Binding-site contacts:
Ligand atom C7 contacts residue HIS92 of chain 1.E at 3.8 Å.
Ligand atom C contacts residue ALA282 of chain 1.E at 3.7 Å (hydrophobic).
Ligand atom C11 contacts residue PRO67 of chain 1.E at 3.7 Å (hydrophobic).
Ligand atom N1 contacts residue HIS92 of chain 1.E at 3.9 Å.
Ligand atom C1 contacts residue ALA282 of chain 1.E at 3.7 Å (hydrophobic).
Ligand atom C21 contacts residue ASN89 of chain 1.E at 3.9 Å.
Ligand atom C21 contacts residue HIS92 of chain 1.E at 3.7 Å.
Ligand atom C1 contacts residue ASN89 of chain 1.E at 3.9 Å.
Ligand atom C7 contacts residue PRO67 of chain 1.E at 3.8 Å (hydrophobic).
Ligand atom O9 contacts residue HIS92 of chain 1.E at 3.4 Å.
Ligand atom O6 contacts residue HIS92 of chain 1.E at 2.8 Å (h-bond).
Ligand atom C12 contacts residue PRO67 of chain 1.E at 3.5 Å (hydrophobic).
Ligand atom O1 contacts residue THR64 of chain 1.E at 3.7 Å.
Ligand atom O contacts residue GLY279 of chain 1.E at 3.0 Å (h-bond).
Ligand atom C2 contacts residue HIS92 of chain 1.E at 3.5 Å.
Ligand atom O8 contacts residue SER91 of chain 1.E at 2.9 Å (h-bond).
Ligand atom C5 contacts residue HIS92 of chain 1.E at 3.8 Å.
Ligand atom C14 contacts residue HIS92 of chain 1.E at 3.8 Å.
Ligand atom O2 contacts residue HIS92 of chain 1.E at 3.9 Å.
Ligand atom C13 contacts residue PRO67 of chain 1.E at 3.8 Å (hydrophobic).
Ligand atom O6 contacts residue ASN89 of chain 1.E at 2.9 Å (h-bond).
Ligand atom O4 contacts residue HIS92 of chain 1.E at 3.5 Å.
Ligand atom O2 contacts residue THR64 of chain 1.E at 3.8 Å.
Ligand atom O contacts residue SER278 of chain 1.E at 3.4 Å.
Ligand atom O10 contacts residue HIS92 of chain 1.E at 3.8 Å.
Ligand atom C8 contacts residue GLY93 of chain 1.E at 3.6 Å.
Ligand atom O11 contacts residue GLY279 of chain 1.E at 3.5 Å.
Ligand atom C6 contacts residue HIS92 of chain 1.E at 3.4 Å.
Ligand atom C8 contacts residue TYR97 of chain 1.E at 3.5 Å (hydrophobic).
Ligand atom O7 contacts residue ASP212 of chain 1.E at 3.8 Å.
Ligand atom C1 contacts residue HIS92 of chain 1.E at 3.6 Å.
Ligand atom O2 contacts residue ASN89 of chain 1.E at 3.0 Å.
Ligand atom C9 contacts residue TYR97 of chain 1.E at 3.5 Å (hydrophobic).
Ligand atom S contacts residue GLY279 of chain 1.E at 3.8 Å.
Ligand atom C9 contacts residue GLY93 of chain 1.E at 3.9 Å.
Ligand atom O4 contacts residue HIS98 of chain 1.E at 3.7 Å.
Ligand atom O1 contacts residue ASN89 of chain 1.E at 3.0 Å (h-bond).
Ligand atom O6 contacts residue SER91 of chain 1.E at 3.4 Å.
Ligand atom C17 contacts residue HIS92 of chain 1.E at 3.8 Å.
Ligand atom O11 contacts residue LYS283 of chain 1.E at 2.8 Å.

A protein and the small-molecule ligand that binds it are described below.
Small molecule (SMILES): O=C(O)C[C@@](O)(CC(=O)N1CCN(S(=O)(=O)c2cc3c(c(O)c2O)C(=O)c2ccccc2C3=O)CC1)C(=O)O

Sequence of chain 1.E:
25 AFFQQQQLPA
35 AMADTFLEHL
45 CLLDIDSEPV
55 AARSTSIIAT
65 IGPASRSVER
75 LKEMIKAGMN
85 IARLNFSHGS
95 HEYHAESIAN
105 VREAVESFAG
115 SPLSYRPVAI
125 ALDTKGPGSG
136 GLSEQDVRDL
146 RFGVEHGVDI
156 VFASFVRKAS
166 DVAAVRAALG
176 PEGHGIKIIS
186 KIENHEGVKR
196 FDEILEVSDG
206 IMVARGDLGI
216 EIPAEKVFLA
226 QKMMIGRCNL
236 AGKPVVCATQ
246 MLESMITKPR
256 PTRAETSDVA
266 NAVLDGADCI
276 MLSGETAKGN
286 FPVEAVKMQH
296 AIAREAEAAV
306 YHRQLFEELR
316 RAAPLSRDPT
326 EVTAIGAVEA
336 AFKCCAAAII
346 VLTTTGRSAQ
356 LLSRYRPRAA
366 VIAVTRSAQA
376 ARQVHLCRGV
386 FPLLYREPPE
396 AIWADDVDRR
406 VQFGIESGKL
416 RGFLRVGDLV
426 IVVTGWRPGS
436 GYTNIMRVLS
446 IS